A protein and the small-molecule ligand that binds it are described below.
Small molecule (SMILES): CCCCCc1cc(OC)c(CC=C(C)C)c(O)c1C(=O)O

Sequence of chain 1.A:
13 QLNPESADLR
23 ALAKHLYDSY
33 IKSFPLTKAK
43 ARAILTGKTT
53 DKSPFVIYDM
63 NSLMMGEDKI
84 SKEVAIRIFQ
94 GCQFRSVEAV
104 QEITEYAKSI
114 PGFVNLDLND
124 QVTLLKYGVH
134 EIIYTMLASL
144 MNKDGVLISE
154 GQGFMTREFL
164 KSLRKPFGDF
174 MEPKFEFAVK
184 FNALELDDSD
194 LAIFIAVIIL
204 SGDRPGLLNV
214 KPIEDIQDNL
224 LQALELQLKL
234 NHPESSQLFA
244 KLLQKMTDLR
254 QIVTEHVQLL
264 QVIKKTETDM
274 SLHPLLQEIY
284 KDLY

Binding-site contacts:
Ligand atom CAQ contacts residue ILE151 of chain 1.A at 3.8 Å (hydrophobic).
Ligand atom CAU contacts residue ILE151 of chain 1.A at 3.9 Å (hydrophobic).
Ligand atom CAJ contacts residue ARG90 of chain 1.A at 3.9 Å.
Ligand atom CAA contacts residue ARG90 of chain 1.A at 3.9 Å.
Ligand atom OAG contacts residue ILE151 of chain 1.A at 4.0 Å.
Ligand atom CAP contacts residue CYS95 of chain 1.A at 4.0 Å (hydrophobic).
Ligand atom CAT contacts residue CYS95 of chain 1.A at 3.7 Å (hydrophobic).
Ligand atom CAB contacts residue LEU163 of chain 1.A at 3.8 Å (hydrophobic).
Ligand atom OAF contacts residue ILE151 of chain 1.A at 3.8 Å.
Ligand atom CAK contacts residue LEU140 of chain 1.A at 4.1 Å (hydrophobic).
Ligand atom CAV contacts residue ILE151 of chain 1.A at 3.7 Å (hydrophobic).
Ligand atom CAS contacts residue GLY94 of chain 1.A at 4.0 Å.
Ligand atom CAP contacts residue LEU140 of chain 1.A at 3.9 Å (hydrophobic).
Ligand atom CAM contacts residue ILE151 of chain 1.A at 3.8 Å (hydrophobic).
Ligand atom CAN contacts residue CYS95 of chain 1.A at 4.0 Å (hydrophobic).
Ligand atom OAO contacts residue MET174 of chain 1.A at 3.9 Å.
Ligand atom CAS contacts residue CYS95 of chain 1.A at 3.9 Å (hydrophobic).
Ligand atom OAG contacts residue ARG98 of chain 1.A at 3.6 Å.
Ligand atom CAD contacts residue CYS95 of chain 1.A at 3.5 Å (hydrophobic).
Ligand atom CAD contacts residue SER99 of chain 1.A at 4.0 Å.
Ligand atom CAA contacts residue LEU65 of chain 1.A at 4.1 Å (hydrophobic).
Ligand atom CAH contacts residue CYS95 of chain 1.A at 3.9 Å (hydrophobic).
Ligand atom CAR contacts residue ILE151 of chain 1.A at 3.6 Å (hydrophobic).
Ligand atom CAQ contacts residue SER152 of chain 1.A at 3.7 Å.
Ligand atom CAB contacts residue MET174 of chain 1.A at 3.8 Å (hydrophobic).
Ligand atom CAC contacts residue LEU140 of chain 1.A at 3.9 Å (hydrophobic).
Ligand atom CAD contacts residue LEU140 of chain 1.A at 3.9 Å (hydrophobic).
Ligand atom CAM contacts residue MET158 of chain 1.A at 3.9 Å (hydrophobic).
Ligand atom CAN contacts residue ILE91 of chain 1.A at 3.8 Å (hydrophobic).
Ligand atom CAH contacts residue MET174 of chain 1.A at 4.0 Å (hydrophobic).
Ligand atom CAS contacts residue ILE151 of chain 1.A at 4.1 Å (hydrophobic).
Ligand atom CAL contacts residue MET158 of chain 1.A at 3.6 Å (hydrophobic).
Ligand atom CAA contacts residue ILE91 of chain 1.A at 4.1 Å (hydrophobic).
Ligand atom OAF contacts residue SER152 of chain 1.A at 3.0 Å (h-bond).
Ligand atom CAN contacts residue GLY94 of chain 1.A at 3.8 Å.
Ligand atom OAO contacts residue CYS95 of chain 1.A at 3.6 Å.
Ligand atom CAH contacts residue LEU140 of chain 1.A at 4.0 Å (hydrophobic).
Ligand atom CAC contacts residue ARG98 of chain 1.A at 3.8 Å.
Ligand atom CAI contacts residue ILE91 of chain 1.A at 3.9 Å (hydrophobic).
Ligand atom CAI contacts residue CYS95 of chain 1.A at 3.7 Å (hydrophobic).